A protein and the small-molecule ligand that binds it are described below.
Small molecule (SMILES): CCCCCCCCCCOCC(COCC(F)(F)F)O[P](=O)(O)OC

Binding-site contacts:
Ligand atom F31 contacts residue PHE22 of chain 2.A at 4.0 Å.
Ligand atom O22 contacts residue CA1 of chain 2.B at 2.3 Å.
Ligand atom F32 contacts residue PHE22 of chain 2.A at 3.4 Å.
Ligand atom O21 contacts residue CA1 of chain 2.B at 3.9 Å.
Ligand atom O22 contacts residue GLY30 of chain 2.A at 2.4 Å (h-bond).
Ligand atom C2P contacts residue CYS29 of chain 2.A at 4.0 Å (hydrophobic).
Ligand atom C1 contacts residue LEU31 of chain 2.A at 3.3 Å (hydrophobic).
Ligand atom C14 contacts residue ASN23 of chain 2.A at 3.4 Å.
Ligand atom F31 contacts residue PRO18 of chain 2.A at 3.2 Å.
Ligand atom F32 contacts residue PRO18 of chain 2.A at 3.1 Å.
Ligand atom O22 contacts residue TYR28 of chain 2.A at 3.0 Å (h-bond).
Ligand atom C2 contacts residue GLY30 of chain 2.A at 3.9 Å.
Ligand atom C32 contacts residue PRO18 of chain 2.A at 3.8 Å (hydrophobic).
Ligand atom O23 contacts residue GLY30 of chain 2.A at 3.5 Å (h-bond).
Ligand atom O21 contacts residue HIS48 of chain 2.A at 2.6 Å (h-bond).
Ligand atom O2 contacts residue GLY30 of chain 2.A at 4.0 Å.
Ligand atom O2 contacts residue TYR69 of chain 2.A at 2.8 Å (h-bond).
Ligand atom F31 contacts residue ASN23 of chain 2.A at 3.5 Å.
Ligand atom C1 contacts residue TYR69 of chain 2.A at 4.0 Å (hydrophobic).
Ligand atom C2P contacts residue PHE106 of chain 2.A at 3.9 Å (hydrophobic).
Ligand atom F32 contacts residue ILE9 of chain 2.A at 3.3 Å.
Ligand atom O22 contacts residue CYS29 of chain 2.A at 3.9 Å.
Ligand atom P2 contacts residue ASP49 of chain 2.A at 3.6 Å.
Ligand atom P2 contacts residue HIS48 of chain 2.A at 4.0 Å.
Ligand atom C2P contacts residue HIS48 of chain 2.A at 3.8 Å.
Ligand atom O22 contacts residue ASP49 of chain 2.A at 3.3 Å (salt-bridge).
Ligand atom O21 contacts residue TYR69 of chain 2.A at 3.7 Å.
Ligand atom C12 contacts residue ASN23 of chain 2.A at 3.6 Å.
Ligand atom O23 contacts residue CYS29 of chain 2.A at 3.8 Å.
Ligand atom O22 contacts residue TYR69 of chain 2.A at 4.0 Å.
Ligand atom P2 contacts residue CA1 of chain 2.B at 3.6 Å.
Ligand atom P2 contacts residue TYR69 of chain 2.A at 3.8 Å.
Ligand atom C1 contacts residue GLY30 of chain 2.A at 3.3 Å.
Ligand atom C11 contacts residue LEU31 of chain 2.A at 3.6 Å (hydrophobic).
Ligand atom C2 contacts residue TYR69 of chain 2.A at 3.8 Å (hydrophobic).
Ligand atom C2P contacts residue CYS45 of chain 2.A at 3.1 Å (hydrophobic).
Ligand atom O21 contacts residue ASP49 of chain 2.A at 2.7 Å (salt-bridge).
Ligand atom F31 contacts residue LEU19 of chain 2.A at 3.4 Å.
Ligand atom P2 contacts residue GLY30 of chain 2.A at 3.7 Å.
Ligand atom C31 contacts residue PHE5 of chain 2.A at 3.5 Å (hydrophobic).

Sequence of chain 2.A:
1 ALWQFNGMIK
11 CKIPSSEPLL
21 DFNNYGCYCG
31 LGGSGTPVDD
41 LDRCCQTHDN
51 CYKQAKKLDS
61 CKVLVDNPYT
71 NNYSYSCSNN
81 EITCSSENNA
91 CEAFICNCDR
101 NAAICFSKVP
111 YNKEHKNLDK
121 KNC